Sequence of chain 1.A:
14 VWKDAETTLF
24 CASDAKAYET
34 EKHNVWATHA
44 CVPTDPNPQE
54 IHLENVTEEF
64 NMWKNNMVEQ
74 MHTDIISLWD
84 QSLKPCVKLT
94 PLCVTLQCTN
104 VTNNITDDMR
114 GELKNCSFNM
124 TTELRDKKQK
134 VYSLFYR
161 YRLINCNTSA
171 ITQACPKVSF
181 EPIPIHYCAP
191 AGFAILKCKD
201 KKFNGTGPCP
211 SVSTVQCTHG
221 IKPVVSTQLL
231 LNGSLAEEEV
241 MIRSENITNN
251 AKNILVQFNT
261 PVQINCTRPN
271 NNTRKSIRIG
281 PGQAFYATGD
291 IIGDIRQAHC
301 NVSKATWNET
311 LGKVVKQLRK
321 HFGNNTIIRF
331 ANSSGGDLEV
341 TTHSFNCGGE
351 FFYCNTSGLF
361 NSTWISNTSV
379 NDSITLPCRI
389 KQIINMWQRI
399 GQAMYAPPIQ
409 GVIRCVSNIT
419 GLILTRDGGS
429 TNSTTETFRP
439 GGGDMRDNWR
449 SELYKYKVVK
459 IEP

Binding-site contacts:
Ligand atom C4 contacts residue ASN167 of chain 1.E at 4.3 Å.
Ligand atom C2 contacts residue ASN167 of chain 1.E at 2.7 Å.
Ligand atom O5 contacts residue ASN167 of chain 1.E at 2.4 Å (h-bond).
Ligand atom N2 contacts residue ASN167 of chain 1.E at 3.0 Å (h-bond).
Ligand atom C1 contacts residue ASN167 of chain 1.E at 1.4 Å.
Ligand atom C7 contacts residue ASN167 of chain 1.E at 3.7 Å.
Ligand atom C3 contacts residue ASN167 of chain 1.E at 3.9 Å.
Ligand atom O6 contacts residue ILE279 of chain 1.A at 3.8 Å.
Ligand atom C5 contacts residue ASN167 of chain 1.E at 3.6 Å.
Ligand atom O7 contacts residue ASN167 of chain 1.E at 4.1 Å.
Ligand atom C6 contacts residue ARG278 of chain 1.A at 4.3 Å.

A small-molecule ligand and the protein it binds are described below.
Small molecule (SMILES): CC(=O)N[C@@H]1[C@@H](O)[C@H](O)[C@@H](CO)O[C@H]1O

Sequence of chain 1.E:
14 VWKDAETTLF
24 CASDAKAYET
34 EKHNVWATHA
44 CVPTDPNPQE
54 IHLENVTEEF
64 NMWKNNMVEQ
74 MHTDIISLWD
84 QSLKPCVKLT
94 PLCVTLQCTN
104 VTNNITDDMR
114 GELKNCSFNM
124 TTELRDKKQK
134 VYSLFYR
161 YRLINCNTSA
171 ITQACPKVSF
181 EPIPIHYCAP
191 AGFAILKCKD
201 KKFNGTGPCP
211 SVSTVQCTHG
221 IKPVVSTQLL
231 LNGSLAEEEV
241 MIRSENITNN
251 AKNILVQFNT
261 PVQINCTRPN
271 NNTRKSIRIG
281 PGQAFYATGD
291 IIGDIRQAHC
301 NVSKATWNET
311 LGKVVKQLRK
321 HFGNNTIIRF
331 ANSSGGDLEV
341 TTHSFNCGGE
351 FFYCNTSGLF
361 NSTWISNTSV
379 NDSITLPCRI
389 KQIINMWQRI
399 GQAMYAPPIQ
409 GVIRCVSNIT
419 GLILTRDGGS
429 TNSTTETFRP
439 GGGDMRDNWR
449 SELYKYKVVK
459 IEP